Sequence of chain 1.I:
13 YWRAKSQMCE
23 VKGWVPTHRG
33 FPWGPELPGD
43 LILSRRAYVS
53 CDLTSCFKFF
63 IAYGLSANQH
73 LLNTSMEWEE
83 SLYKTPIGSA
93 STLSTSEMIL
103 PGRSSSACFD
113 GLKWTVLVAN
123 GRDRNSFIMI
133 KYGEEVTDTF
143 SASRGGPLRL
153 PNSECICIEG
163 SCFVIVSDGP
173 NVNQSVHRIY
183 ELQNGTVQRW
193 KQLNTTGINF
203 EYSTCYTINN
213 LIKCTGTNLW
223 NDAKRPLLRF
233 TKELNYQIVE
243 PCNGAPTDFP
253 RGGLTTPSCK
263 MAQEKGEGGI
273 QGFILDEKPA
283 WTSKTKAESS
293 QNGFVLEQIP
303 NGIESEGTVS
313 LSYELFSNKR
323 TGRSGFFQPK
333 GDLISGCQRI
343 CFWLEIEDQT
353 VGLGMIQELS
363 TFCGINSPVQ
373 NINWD

A protein and the small-molecule ligand that binds it are described below.
Small molecule (SMILES): CC(=O)N[C@@H]1[C@@H](O)[C@H](O)[C@@H](CO)O[C@H]1O

Sequence of chain 1.J:
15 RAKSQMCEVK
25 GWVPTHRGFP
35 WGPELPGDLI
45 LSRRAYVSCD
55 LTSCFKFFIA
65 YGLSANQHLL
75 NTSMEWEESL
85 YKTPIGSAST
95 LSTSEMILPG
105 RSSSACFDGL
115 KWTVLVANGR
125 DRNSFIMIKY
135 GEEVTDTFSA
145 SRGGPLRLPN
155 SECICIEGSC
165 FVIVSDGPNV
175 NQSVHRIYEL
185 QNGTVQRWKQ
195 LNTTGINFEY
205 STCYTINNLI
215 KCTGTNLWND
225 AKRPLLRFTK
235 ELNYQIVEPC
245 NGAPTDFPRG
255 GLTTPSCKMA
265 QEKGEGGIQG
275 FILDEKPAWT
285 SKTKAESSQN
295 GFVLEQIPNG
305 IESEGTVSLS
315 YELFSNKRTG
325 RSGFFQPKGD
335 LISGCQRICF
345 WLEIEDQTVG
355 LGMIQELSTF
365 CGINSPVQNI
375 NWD

Binding-site contacts:
Ligand atom O7 contacts residue GLN185 of chain 1.I at 2.4 Å (h-bond).
Ligand atom N2 contacts residue ASN186 of chain 1.I at 2.9 Å (h-bond).
Ligand atom C7 contacts residue GLN185 of chain 1.I at 3.2 Å.
Ligand atom C3 contacts residue ASN186 of chain 1.I at 3.7 Å.
Ligand atom C1 contacts residue TYR13 of chain 1.I at 4.3 Å (hydrophobic).
Ligand atom C7 contacts residue ASN186 of chain 1.I at 3.2 Å.
Ligand atom C8 contacts residue ASN186 of chain 1.I at 4.5 Å.
Ligand atom O6 contacts residue ASN186 of chain 1.I at 4.5 Å.
Ligand atom C2 contacts residue ASN186 of chain 1.I at 2.3 Å.
Ligand atom O7 contacts residue ASN186 of chain 1.I at 3.1 Å (h-bond).
Ligand atom C4 contacts residue ASN186 of chain 1.I at 4.2 Å.
Ligand atom C1 contacts residue ASN186 of chain 1.I at 1.4 Å.
Ligand atom O3 contacts residue ASN186 of chain 1.I at 4.4 Å.
Ligand atom N2 contacts residue GLN185 of chain 1.I at 4.4 Å.
Ligand atom O5 contacts residue ASN186 of chain 1.I at 2.4 Å (h-bond).
Ligand atom C8 contacts residue GLN185 of chain 1.I at 3.5 Å.
Ligand atom O6 contacts residue ILE336 of chain 1.J at 3.5 Å.
Ligand atom O4 contacts residue TYR13 of chain 1.I at 4.0 Å.
Ligand atom C5 contacts residue ASN186 of chain 1.I at 3.7 Å.
Ligand atom C6 contacts residue ILE336 of chain 1.J at 4.3 Å (hydrophobic).